Sequence of chain 1.B:
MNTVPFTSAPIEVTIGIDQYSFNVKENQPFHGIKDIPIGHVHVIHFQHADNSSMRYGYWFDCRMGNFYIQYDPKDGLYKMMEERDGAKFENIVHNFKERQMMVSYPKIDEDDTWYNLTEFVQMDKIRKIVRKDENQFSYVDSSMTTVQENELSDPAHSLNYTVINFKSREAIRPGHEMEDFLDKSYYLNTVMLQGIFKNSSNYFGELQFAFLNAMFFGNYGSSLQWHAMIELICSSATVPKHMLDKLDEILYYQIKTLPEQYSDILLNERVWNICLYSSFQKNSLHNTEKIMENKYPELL

Binding-site contacts:
Ligand atom N1 contacts residue PHE26 of chain 1.B at 3.8 Å.
Ligand atom O1 contacts residue PHE26 of chain 1.B at 4.1 Å.
Ligand atom O1 contacts residue PRO110 of chain 1.B at 4.2 Å.
Ligand atom O1 contacts residue TYR24 of chain 1.B at 3.9 Å.
Ligand atom C2 contacts residue TYR24 of chain 1.B at 4.4 Å (hydrophobic).
Ligand atom C9 contacts residue PRO110 of chain 1.B at 3.8 Å (hydrophobic).
Ligand atom C5 contacts residue PRO110 of chain 1.B at 4.3 Å (hydrophobic).
Ligand atom C contacts residue TYR24 of chain 1.B at 4.2 Å (hydrophobic).
Ligand atom N1 contacts residue SER25 of chain 1.B at 4.4 Å.
Ligand atom C9 contacts residue SER108 of chain 1.B at 4.4 Å.
Ligand atom C1 contacts residue TYR24 of chain 1.B at 4.0 Å (hydrophobic).
Ligand atom O contacts residue PRO110 of chain 1.B at 3.5 Å.
Ligand atom C7 contacts residue PHE26 of chain 1.B at 4.4 Å (hydrophobic).
Ligand atom O1 contacts residue ILE21 of chain 1.B at 4.5 Å.

This protein binds this small molecule.
Small molecule (SMILES): O=C1CN(C(=O)C2CCCC2)CCN1